Sequence of chain 1.A:
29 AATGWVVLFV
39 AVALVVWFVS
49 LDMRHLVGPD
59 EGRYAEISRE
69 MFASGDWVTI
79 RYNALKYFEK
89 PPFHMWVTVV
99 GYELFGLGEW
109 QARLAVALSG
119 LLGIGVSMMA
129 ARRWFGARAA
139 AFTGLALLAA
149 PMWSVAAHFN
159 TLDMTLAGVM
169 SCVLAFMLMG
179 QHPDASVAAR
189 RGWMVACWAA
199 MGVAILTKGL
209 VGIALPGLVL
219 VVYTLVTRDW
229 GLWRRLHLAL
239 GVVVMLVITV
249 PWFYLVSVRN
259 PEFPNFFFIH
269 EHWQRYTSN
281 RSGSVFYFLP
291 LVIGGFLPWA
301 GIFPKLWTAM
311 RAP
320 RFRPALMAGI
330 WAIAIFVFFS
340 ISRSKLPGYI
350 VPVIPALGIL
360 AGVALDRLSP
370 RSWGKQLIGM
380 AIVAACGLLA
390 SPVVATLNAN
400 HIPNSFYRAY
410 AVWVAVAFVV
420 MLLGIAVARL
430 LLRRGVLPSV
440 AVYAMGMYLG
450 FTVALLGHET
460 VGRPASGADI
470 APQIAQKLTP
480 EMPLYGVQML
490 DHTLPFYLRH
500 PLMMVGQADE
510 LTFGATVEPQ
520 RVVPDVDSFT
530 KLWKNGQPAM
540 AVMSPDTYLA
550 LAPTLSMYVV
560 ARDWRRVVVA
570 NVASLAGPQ

Binding-site contacts:
Ligand atom C10 contacts residue ALA212 of chain 1.A at 3.6 Å (hydrophobic).
Ligand atom O04 contacts residue LEU345 of chain 1.A at 3.3 Å.
Ligand atom P01 contacts residue LYS88 of chain 1.A at 3.6 Å.
Ligand atom C59 contacts residue LEU172 of chain 1.A at 3.7 Å (hydrophobic).
Ligand atom C53 contacts residue MET199 of chain 1.A at 3.8 Å (hydrophobic).
Ligand atom C30 contacts residue ILE211 of chain 1.A at 3.7 Å (hydrophobic).
Ligand atom C55 contacts residue LYS88 of chain 1.A at 3.7 Å.
Ligand atom C30 contacts residue TRP196 of chain 1.A at 3.5 Å (hydrophobic).
Ligand atom O05 contacts residue LEU345 of chain 1.A at 3.2 Å.
Ligand atom C40 contacts residue TRP271 of chain 1.A at 3.6 Å (hydrophobic).
Ligand atom C58 contacts residue LYS88 of chain 1.A at 3.6 Å.
Ligand atom O02 contacts residue ARG273 of chain 1.A at 3.4 Å (salt-bridge).
Ligand atom C34 contacts residue HIS270 of chain 1.A at 3.7 Å.
Ligand atom C60 contacts residue MET175 of chain 1.A at 3.8 Å (hydrophobic).
Ligand atom C23 contacts residue ALA212 of chain 1.A at 3.7 Å (hydrophobic).
Ligand atom C58 contacts residue ARG273 of chain 1.A at 3.5 Å.
Ligand atom C33 contacts residue GLY215 of chain 1.A at 3.7 Å.
Ligand atom C53 contacts residue TRP196 of chain 1.A at 3.7 Å (hydrophobic).
Ligand atom O02 contacts residue TYR348 of chain 1.A at 2.9 Å (h-bond).
Ligand atom O05 contacts residue ARG273 of chain 1.A at 3.8 Å.
Ligand atom C35 contacts residue TRP196 of chain 1.A at 3.5 Å (hydrophobic).
Ligand atom C42 contacts residue LEU218 of chain 1.A at 3.8 Å (hydrophobic).
Ligand atom C59 contacts residue TRP330 of chain 1.A at 3.5 Å (hydrophobic).
Ligand atom P01 contacts residue LEU345 of chain 1.A at 3.8 Å.
Ligand atom C56 contacts residue TYR348 of chain 1.A at 3.3 Å (hydrophobic).
Ligand atom C40 contacts residue TYR274 of chain 1.A at 3.5 Å (hydrophobic).
Ligand atom C31 contacts residue TYR274 of chain 1.A at 3.5 Å (hydrophobic).
Ligand atom C56 contacts residue LYS206 of chain 1.A at 3.6 Å.
Ligand atom C47 contacts residue PRO214 of chain 1.A at 3.5 Å (hydrophobic).
Ligand atom O03 contacts residue LYS88 of chain 1.A at 2.3 Å (salt-bridge).
Ligand atom C54 contacts residue MET175 of chain 1.A at 3.6 Å (hydrophobic).
Ligand atom C50 contacts residue ARG273 of chain 1.A at 3.8 Å.
Ligand atom C52 contacts residue LYS206 of chain 1.A at 3.7 Å.
Ligand atom C57 contacts residue MET175 of chain 1.A at 3.4 Å (hydrophobic).
Ligand atom C47 contacts residue MET199 of chain 1.A at 3.7 Å (hydrophobic).
Ligand atom C44 contacts residue MET199 of chain 1.A at 3.7 Å (hydrophobic).
Ligand atom C60 contacts residue MET326 of chain 1.A at 3.7 Å (hydrophobic).
Ligand atom C58 contacts residue TYR348 of chain 1.A at 3.5 Å (hydrophobic).
Ligand atom C38 contacts residue ALA212 of chain 1.A at 3.4 Å (hydrophobic).
Ligand atom C38 contacts residue LEU216 of chain 1.A at 3.8 Å (hydrophobic).

A small-molecule ligand and the protein it binds are described below.
Small molecule (SMILES): CC(C)=CCC/C(C)=C/CC/C(C)=C/CC/C(C)=C/CC/C(C)=C\CC/C(C)=C/CC/C(C)=C\CC/C(C)=C/CC/C(C)=C/CC/C(C)=C/CC/C(C)=C/COP(=O)(O)O